Sequence of chain 1.D:
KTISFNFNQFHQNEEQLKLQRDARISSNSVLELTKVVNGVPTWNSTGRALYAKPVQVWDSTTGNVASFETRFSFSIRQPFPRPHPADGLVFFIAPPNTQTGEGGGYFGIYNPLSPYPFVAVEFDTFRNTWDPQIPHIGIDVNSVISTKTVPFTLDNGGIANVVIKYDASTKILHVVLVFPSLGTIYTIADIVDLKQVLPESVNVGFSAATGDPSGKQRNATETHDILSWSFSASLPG

Binding-site contacts:
Ligand atom OG contacts residue PHE127 of chain 1.D at 4.3 Å.
Ligand atom CB contacts residue SER215 of chain 1.D at 4.3 Å.
Ligand atom OG contacts residue GLY216 of chain 1.D at 4.4 Å.
Ligand atom OXT contacts residue ASN129 of chain 1.D at 4.2 Å.
Ligand atom CB contacts residue GLY216 of chain 1.D at 3.9 Å.
Ligand atom OG contacts residue A2G1 of chain 1.AA at 1.4 Å.
Ligand atom C contacts residue A2G1 of chain 1.AA at 4.0 Å.
Ligand atom N contacts residue PHE127 of chain 1.D at 4.4 Å.
Ligand atom O contacts residue A2G1 of chain 1.AA at 3.6 Å (h-bond).
Ligand atom OXT contacts residue PHE127 of chain 1.D at 4.2 Å.
Ligand atom CA contacts residue A2G1 of chain 1.AA at 3.8 Å.
Ligand atom CB contacts residue A2G1 of chain 1.AA at 2.5 Å.

A small-molecule ligand and the protein it binds are described below.
Small molecule (SMILES): N[C@@H](CO)C(=O)O